Sequence of chain 6.F:
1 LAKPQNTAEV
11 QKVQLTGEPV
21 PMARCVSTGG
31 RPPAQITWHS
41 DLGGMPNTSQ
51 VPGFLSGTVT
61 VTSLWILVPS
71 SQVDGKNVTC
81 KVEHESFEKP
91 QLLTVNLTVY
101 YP

Binding-site contacts:
Ligand atom C7 contacts residue NAG1 of chain 6.L at 4.3 Å.
Ligand atom O7 contacts residue ASN77 of chain 6.F at 2.3 Å (h-bond).
Ligand atom C1 contacts residue ASN77 of chain 6.F at 1.5 Å.
Ligand atom C3 contacts residue ASN77 of chain 6.F at 3.7 Å.
Ligand atom C7 contacts residue ASN77 of chain 6.F at 2.7 Å.
Ligand atom C2 contacts residue ASN77 of chain 6.F at 2.3 Å.
Ligand atom O5 contacts residue THR94 of chain 6.F at 3.8 Å.
Ligand atom N2 contacts residue NAG1 of chain 6.L at 4.2 Å.
Ligand atom O6 contacts residue THR94 of chain 6.F at 4.0 Å.
Ligand atom C5 contacts residue NAG1 of chain 6.L at 4.5 Å.
Ligand atom C1 contacts residue NAG1 of chain 6.L at 3.4 Å.
Ligand atom C2 contacts residue NAG1 of chain 6.L at 4.3 Å.
Ligand atom N2 contacts residue ASN77 of chain 6.F at 2.8 Å (h-bond).
Ligand atom O5 contacts residue ASN77 of chain 6.F at 2.4 Å (h-bond).
Ligand atom C6 contacts residue THR94 of chain 6.F at 4.0 Å.
Ligand atom C8 contacts residue ASN77 of chain 6.F at 4.1 Å.
Ligand atom C4 contacts residue ASN77 of chain 6.F at 4.2 Å.
Ligand atom O5 contacts residue NAG1 of chain 6.L at 4.2 Å.
Ligand atom C8 contacts residue NAG1 of chain 6.L at 4.3 Å.
Ligand atom C5 contacts residue ASN77 of chain 6.F at 3.7 Å.

The protein below binds the small molecule below.
Small molecule (SMILES): CC(=O)N[C@H]1[C@H](O[C@H]2[C@H](O)[C@@H](NC(C)=O)CO[C@@H]2CO)O[C@H](CO)[C@@H](O)[C@@H]1O